Binding-site contacts:
Ligand atom O7 contacts residue ASN80 of chain 1.A at 3.1 Å (h-bond).
Ligand atom C6 contacts residue ASN80 of chain 1.A at 4.4 Å.
Ligand atom C4 contacts residue ASN80 of chain 1.A at 4.2 Å.
Ligand atom C7 contacts residue ASN80 of chain 1.A at 3.1 Å.
Ligand atom C3 contacts residue ASN80 of chain 1.A at 3.8 Å.
Ligand atom C5 contacts residue ASN80 of chain 1.A at 3.7 Å.
Ligand atom O5 contacts residue ASN80 of chain 1.A at 2.4 Å (h-bond).
Ligand atom C2 contacts residue ASN80 of chain 1.A at 2.4 Å.
Ligand atom N2 contacts residue ASN80 of chain 1.A at 2.8 Å (h-bond).
Ligand atom C8 contacts residue ASN80 of chain 1.A at 4.3 Å.
Ligand atom C1 contacts residue ASN80 of chain 1.A at 1.4 Å.

Sequence of chain 1.A:
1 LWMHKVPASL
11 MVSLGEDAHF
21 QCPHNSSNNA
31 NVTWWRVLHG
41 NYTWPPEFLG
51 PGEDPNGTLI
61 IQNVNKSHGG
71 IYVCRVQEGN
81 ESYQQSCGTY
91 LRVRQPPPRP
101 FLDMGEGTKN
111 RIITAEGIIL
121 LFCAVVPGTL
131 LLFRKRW

A protein and the small-molecule ligand that binds it are described below.
Small molecule (SMILES): CC(=O)N[C@@H]1[C@@H](O)[C@H](O)[C@@H](CO)O[C@H]1O